Sequence of chain 1.E:
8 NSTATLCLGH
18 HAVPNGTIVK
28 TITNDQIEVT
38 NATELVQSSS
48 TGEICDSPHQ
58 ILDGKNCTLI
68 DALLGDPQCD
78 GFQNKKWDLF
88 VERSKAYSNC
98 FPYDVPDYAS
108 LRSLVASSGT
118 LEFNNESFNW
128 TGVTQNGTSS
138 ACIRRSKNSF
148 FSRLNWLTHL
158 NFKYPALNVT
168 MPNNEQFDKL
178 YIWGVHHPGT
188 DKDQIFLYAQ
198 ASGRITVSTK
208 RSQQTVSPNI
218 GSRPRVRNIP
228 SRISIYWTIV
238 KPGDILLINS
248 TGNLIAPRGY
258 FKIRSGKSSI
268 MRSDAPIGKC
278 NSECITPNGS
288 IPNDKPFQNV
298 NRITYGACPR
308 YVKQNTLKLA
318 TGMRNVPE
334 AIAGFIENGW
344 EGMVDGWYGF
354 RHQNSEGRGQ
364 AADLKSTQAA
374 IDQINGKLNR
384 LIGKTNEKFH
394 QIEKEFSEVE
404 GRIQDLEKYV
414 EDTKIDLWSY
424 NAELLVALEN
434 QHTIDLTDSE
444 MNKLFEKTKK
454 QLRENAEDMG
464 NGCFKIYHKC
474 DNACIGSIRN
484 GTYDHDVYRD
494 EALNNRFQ

Binding-site contacts:
Ligand atom O6 contacts residue ALA476 of chain 1.E at 3.6 Å (h-bond).
Ligand atom C6 contacts residue GLY479 of chain 1.E at 4.2 Å.
Ligand atom N2 contacts residue THR485 of chain 1.E at 3.6 Å.
Ligand atom C6 contacts residue ALA476 of chain 1.E at 4.0 Å (hydrophobic).
Ligand atom O5 contacts residue THR485 of chain 1.E at 4.4 Å.
Ligand atom C1 contacts residue THR485 of chain 1.E at 3.6 Å.
Ligand atom O5 contacts residue SER480 of chain 1.E at 4.1 Å.
Ligand atom C7 contacts residue THR485 of chain 1.E at 4.1 Å.
Ligand atom C5 contacts residue GLY479 of chain 1.E at 4.4 Å.
Ligand atom O5 contacts residue GLY479 of chain 1.E at 3.6 Å.
Ligand atom C8 contacts residue THR485 of chain 1.E at 3.9 Å.
Ligand atom C5 contacts residue SER480 of chain 1.E at 4.3 Å.
Ligand atom C4 contacts residue ASN483 of chain 1.E at 4.2 Å.
Ligand atom C8 contacts residue ASN483 of chain 1.E at 4.4 Å.
Ligand atom C3 contacts residue ASN483 of chain 1.E at 3.8 Å.
Ligand atom C5 contacts residue ASN483 of chain 1.E at 3.7 Å.
Ligand atom C2 contacts residue THR485 of chain 1.E at 4.4 Å.
Ligand atom O5 contacts residue ASN483 of chain 1.E at 2.4 Å (h-bond).
Ligand atom C2 contacts residue ASN483 of chain 1.E at 2.4 Å.
Ligand atom C1 contacts residue GLY479 of chain 1.E at 4.1 Å.
Ligand atom O7 contacts residue ASN483 of chain 1.E at 3.0 Å (h-bond).
Ligand atom C7 contacts residue ASN483 of chain 1.E at 3.2 Å.
Ligand atom C6 contacts residue SER480 of chain 1.E at 4.2 Å.
Ligand atom N2 contacts residue ASN483 of chain 1.E at 2.9 Å (h-bond).
Ligand atom C1 contacts residue ASN483 of chain 1.E at 1.4 Å.
Ligand atom C1 contacts residue SER480 of chain 1.E at 4.4 Å.

The small molecule below binds the protein below.
Small molecule (SMILES): CC(=O)N[C@@H]1[C@@H](O)[C@H](O)[C@@H](CO)O[C@H]1O